Sequence of chain 35.C:
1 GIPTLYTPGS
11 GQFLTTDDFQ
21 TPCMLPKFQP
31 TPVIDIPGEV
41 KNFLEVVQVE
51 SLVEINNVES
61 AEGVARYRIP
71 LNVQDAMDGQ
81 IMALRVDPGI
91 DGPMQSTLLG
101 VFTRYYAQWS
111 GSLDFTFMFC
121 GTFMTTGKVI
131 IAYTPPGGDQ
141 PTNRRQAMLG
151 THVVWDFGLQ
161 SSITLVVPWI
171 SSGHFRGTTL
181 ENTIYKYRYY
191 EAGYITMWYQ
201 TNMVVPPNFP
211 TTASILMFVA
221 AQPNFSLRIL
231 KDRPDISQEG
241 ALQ

Sequence of chain 34.A:
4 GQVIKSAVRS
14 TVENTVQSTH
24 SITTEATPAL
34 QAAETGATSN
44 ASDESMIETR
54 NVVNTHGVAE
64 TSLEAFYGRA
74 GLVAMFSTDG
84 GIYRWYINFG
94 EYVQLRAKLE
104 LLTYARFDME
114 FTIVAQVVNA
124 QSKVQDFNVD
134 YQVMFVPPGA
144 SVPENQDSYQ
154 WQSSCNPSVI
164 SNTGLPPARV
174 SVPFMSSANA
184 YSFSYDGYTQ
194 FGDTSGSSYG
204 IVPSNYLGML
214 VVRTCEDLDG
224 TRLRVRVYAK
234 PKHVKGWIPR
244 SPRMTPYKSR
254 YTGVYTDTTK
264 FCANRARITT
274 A

Binding-site contacts:
Ligand atom N contacts residue TYR152 of chain 34.A at 3.5 Å.
Ligand atom N contacts residue GLY1 of chain 35.E at 3.7 Å.
Ligand atom O contacts residue TYR95 of chain 35.A at 3.6 Å.
Ligand atom O contacts residue GLN155 of chain 34.A at 3.0 Å (h-bond).
Ligand atom C contacts residue GLY1 of chain 35.E at 1.3 Å.
Ligand atom O contacts residue GLY1 of chain 35.E at 2.2 Å (h-bond).
Ligand atom C contacts residue TYR95 of chain 35.A at 4.5 Å (hydrophobic).
Ligand atom N contacts residue GLN238 of chain 35.C at 3.8 Å.
Ligand atom C contacts residue TYR152 of chain 34.A at 3.6 Å (hydrophobic).
Ligand atom CA contacts residue GLU239 of chain 35.C at 3.9 Å.
Ligand atom N contacts residue ASP150 of chain 34.A at 4.4 Å.
Ligand atom C contacts residue SER151 of chain 34.A at 3.9 Å.
Ligand atom SG contacts residue ALA241 of chain 35.C at 3.5 Å (h-bond).
Ligand atom SG contacts residue GLU239 of chain 35.C at 4.3 Å.
Ligand atom N contacts residue GLU239 of chain 35.C at 3.0 Å (salt-bridge).
Ligand atom CB contacts residue GLU239 of chain 35.C at 4.0 Å.
Ligand atom CA contacts residue SER151 of chain 34.A at 4.0 Å.
Ligand atom O contacts residue TYR152 of chain 34.A at 3.6 Å.
Ligand atom SG contacts residue MET78 of chain 35.A at 3.8 Å.
Ligand atom CA contacts residue GLY1 of chain 35.E at 2.4 Å.
Ligand atom O contacts residue LEU75 of chain 35.A at 4.4 Å.
Ligand atom CA contacts residue ASP150 of chain 34.A at 3.3 Å.
Ligand atom C contacts residue ASP150 of chain 34.A at 3.8 Å.
Ligand atom C contacts residue MET78 of chain 35.A at 4.2 Å (hydrophobic).
Ligand atom CB contacts residue MET78 of chain 35.A at 3.9 Å (hydrophobic).
Ligand atom SG contacts residue GLY1 of chain 35.E at 4.2 Å.
Ligand atom SG contacts residue TYR95 of chain 35.A at 3.8 Å.
Ligand atom N contacts residue GLN155 of chain 34.A at 4.3 Å.
Ligand atom CB contacts residue ASP150 of chain 34.A at 3.6 Å.
Ligand atom CA contacts residue TYR152 of chain 34.A at 3.8 Å (hydrophobic).
Ligand atom CB contacts residue GLY1 of chain 35.E at 3.1 Å.
Ligand atom C contacts residue GLN155 of chain 34.A at 4.2 Å.
Ligand atom SG contacts residue GLY240 of chain 35.C at 4.0 Å.

Sequence of chain 35.A:
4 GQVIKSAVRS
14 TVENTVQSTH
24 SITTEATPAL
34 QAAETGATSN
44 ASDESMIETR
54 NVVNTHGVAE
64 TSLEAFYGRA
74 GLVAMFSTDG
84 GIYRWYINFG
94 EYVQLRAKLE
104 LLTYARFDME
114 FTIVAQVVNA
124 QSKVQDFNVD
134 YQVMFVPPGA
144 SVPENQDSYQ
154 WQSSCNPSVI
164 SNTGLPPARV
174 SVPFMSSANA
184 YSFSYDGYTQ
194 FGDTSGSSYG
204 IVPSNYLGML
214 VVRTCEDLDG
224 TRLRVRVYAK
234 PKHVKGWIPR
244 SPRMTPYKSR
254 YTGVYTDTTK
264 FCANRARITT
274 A

The protein below binds the small molecule below.
Small molecule (SMILES): N[C@@H](CS)C(=O)O